Sequence of chain 1.B:
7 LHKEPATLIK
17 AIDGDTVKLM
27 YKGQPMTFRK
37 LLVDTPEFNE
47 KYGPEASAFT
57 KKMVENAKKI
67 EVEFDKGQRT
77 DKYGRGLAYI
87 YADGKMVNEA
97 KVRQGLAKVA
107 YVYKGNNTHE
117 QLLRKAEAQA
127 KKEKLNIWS

The small molecule below binds the protein below.
Small molecule (SMILES): Cc1cn([C@H]2C[C@H](OP(=O)(O)O)[C@@H](COP(=O)(O)O)O2)c(=O)[nH]c1=O

Binding-site contacts:
Ligand atom P1 contacts residue LYS78 of chain 1.B at 3.6 Å.
Ligand atom C3' contacts residue TYR107 of chain 1.B at 3.9 Å (hydrophobic).
Ligand atom C5M contacts residue TYR107 of chain 1.B at 3.6 Å (hydrophobic).
Ligand atom C2' contacts residue TYR109 of chain 1.B at 3.4 Å (hydrophobic).
Ligand atom N3 contacts residue LEU83 of chain 1.B at 3.9 Å.
Ligand atom O2 contacts residue TYR109 of chain 1.B at 4.0 Å.
Ligand atom N3 contacts residue TYR109 of chain 1.B at 3.3 Å.
Ligand atom C5M contacts residue LYS36 of chain 1.B at 4.0 Å.
Ligand atom O2P contacts residue LYS78 of chain 1.B at 2.7 Å (salt-bridge).
Ligand atom O5P contacts residue ASP40 of chain 1.B at 3.9 Å.
Ligand atom O5' contacts residue ARG81 of chain 1.B at 3.2 Å (salt-bridge).
Ligand atom P2 contacts residue CA1 of chain 1.E at 3.7 Å.
Ligand atom C4 contacts residue LEU83 of chain 1.B at 3.6 Å (hydrophobic).
Ligand atom C4 contacts residue TYR109 of chain 1.B at 3.5 Å (hydrophobic).
Ligand atom P1 contacts residue TYR79 of chain 1.B at 3.6 Å.
Ligand atom C5' contacts residue TYR107 of chain 1.B at 3.8 Å (hydrophobic).
Ligand atom O2 contacts residue ASP77 of chain 1.B at 3.9 Å.
Ligand atom O5P contacts residue ARG35 of chain 1.B at 2.7 Å (salt-bridge).
Ligand atom O4 contacts residue TYR109 of chain 1.B at 3.8 Å.
Ligand atom O4P contacts residue ARG81 of chain 1.B at 2.8 Å (salt-bridge).
Ligand atom O4' contacts residue ARG81 of chain 1.B at 3.0 Å (salt-bridge).
Ligand atom C4' contacts residue ARG81 of chain 1.B at 3.9 Å.
Ligand atom O4 contacts residue LEU83 of chain 1.B at 3.6 Å.
Ligand atom O4 contacts residue LEU37 of chain 1.B at 3.8 Å.
Ligand atom C1' contacts residue ARG81 of chain 1.B at 4.0 Å.
Ligand atom O4P contacts residue CA1 of chain 1.E at 4.0 Å.
Ligand atom O4P contacts residue ARG35 of chain 1.B at 2.9 Å (salt-bridge).
Ligand atom C5 contacts residue TYR107 of chain 1.B at 3.9 Å (hydrophobic).
Ligand atom C5M contacts residue ARG35 of chain 1.B at 3.7 Å.
Ligand atom P2 contacts residue ARG81 of chain 1.B at 4.0 Å.
Ligand atom O5P contacts residue CA1 of chain 1.E at 2.7 Å.
Ligand atom O1P contacts residue TYR79 of chain 1.B at 2.5 Å (h-bond).
Ligand atom C2 contacts residue ASP77 of chain 1.B at 4.0 Å.
Ligand atom P2 contacts residue ARG35 of chain 1.B at 3.5 Å.
Ligand atom C2 contacts residue TYR109 of chain 1.B at 3.7 Å (hydrophobic).
Ligand atom O5' contacts residue ARG35 of chain 1.B at 3.5 Å (salt-bridge).
Ligand atom O2P contacts residue TYR79 of chain 1.B at 3.5 Å (h-bond).
Ligand atom O3' contacts residue LYS78 of chain 1.B at 3.5 Å (salt-bridge).
Ligand atom O4 contacts residue TYR107 of chain 1.B at 4.1 Å.
Ligand atom C2' contacts residue TYR107 of chain 1.B at 3.8 Å (hydrophobic).